This small molecule binds to this protein.
Small molecule (SMILES): OC[C@H]1O[C@H](O)[C@@H](O)[C@@H](O)[C@@H]1O

Binding-site contacts:
Ligand atom C6 contacts residue THR418 of chain 1.A at 3.3 Å.
Ligand atom O6 contacts residue LEU417 of chain 1.A at 3.8 Å.
Ligand atom O3 contacts residue HIS420 of chain 1.A at 3.1 Å (h-bond).
Ligand atom O1 contacts residue ALA419 of chain 1.A at 2.2 Å (h-bond).
Ligand atom O3 contacts residue ALA419 of chain 1.A at 3.6 Å (h-bond).
Ligand atom C4 contacts residue ALA419 of chain 1.A at 4.0 Å (hydrophobic).
Ligand atom C5 contacts residue ALA419 of chain 1.A at 4.1 Å (hydrophobic).
Ligand atom O5 contacts residue THR418 of chain 1.A at 2.8 Å (h-bond).
Ligand atom C2 contacts residue THR418 of chain 1.A at 4.5 Å.
Ligand atom C3 contacts residue HIS420 of chain 1.A at 3.3 Å.
Ligand atom C4 contacts residue HIS420 of chain 1.A at 3.8 Å.
Ligand atom C4 contacts residue THR418 of chain 1.A at 3.7 Å.
Ligand atom C1 contacts residue ALA419 of chain 1.A at 3.3 Å (hydrophobic).
Ligand atom C3 contacts residue THR418 of chain 1.A at 4.0 Å.
Ligand atom O4 contacts residue THR418 of chain 1.A at 3.2 Å (h-bond).
Ligand atom C3 contacts residue ALA419 of chain 1.A at 2.9 Å (hydrophobic).
Ligand atom O5 contacts residue ALA419 of chain 1.A at 4.3 Å.
Ligand atom C5 contacts residue THR418 of chain 1.A at 2.9 Å.
Ligand atom O4 contacts residue HIS420 of chain 1.A at 2.7 Å (h-bond).
Ligand atom C2 contacts residue ALA419 of chain 1.A at 3.2 Å (hydrophobic).
Ligand atom O6 contacts residue THR418 of chain 1.A at 3.1 Å (h-bond).
Ligand atom C2 contacts residue HIS420 of chain 1.A at 4.3 Å.
Ligand atom C1 contacts residue THR418 of chain 1.A at 3.1 Å.
Ligand atom O1 contacts residue HIS420 of chain 1.A at 4.0 Å.
Ligand atom O6 contacts residue PHE421 of chain 1.A at 4.3 Å.
Ligand atom O4 contacts residue ALA419 of chain 1.A at 4.0 Å.
Ligand atom O4 contacts residue PHE421 of chain 1.A at 3.8 Å.
Ligand atom O1 contacts residue THR418 of chain 1.A at 2.7 Å (h-bond).

Sequence of chain 1.A:
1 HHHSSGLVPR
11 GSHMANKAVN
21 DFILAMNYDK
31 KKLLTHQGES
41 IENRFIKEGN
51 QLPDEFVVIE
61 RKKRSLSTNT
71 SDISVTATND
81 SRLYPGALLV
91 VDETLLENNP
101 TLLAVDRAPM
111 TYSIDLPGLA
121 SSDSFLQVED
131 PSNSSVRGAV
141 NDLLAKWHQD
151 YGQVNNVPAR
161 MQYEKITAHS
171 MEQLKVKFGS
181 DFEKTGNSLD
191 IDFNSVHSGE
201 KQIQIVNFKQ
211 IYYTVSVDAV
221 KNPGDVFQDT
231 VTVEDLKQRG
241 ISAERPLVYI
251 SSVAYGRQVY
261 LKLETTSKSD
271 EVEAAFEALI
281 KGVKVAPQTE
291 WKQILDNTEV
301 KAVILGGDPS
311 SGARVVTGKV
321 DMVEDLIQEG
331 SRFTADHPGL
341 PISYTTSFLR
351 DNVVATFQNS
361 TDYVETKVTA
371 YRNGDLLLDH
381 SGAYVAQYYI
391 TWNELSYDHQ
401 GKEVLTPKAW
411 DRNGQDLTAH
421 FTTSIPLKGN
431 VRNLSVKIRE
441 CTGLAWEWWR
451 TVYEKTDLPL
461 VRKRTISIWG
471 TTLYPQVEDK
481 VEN